A protein and the small-molecule ligand that binds it are described below.
Small molecule (SMILES): CC(=O)N[C@@H]1[C@@H](O)[C@H](O)[C@@H](CO)O[C@H]1O

Sequence of chain 1.A:
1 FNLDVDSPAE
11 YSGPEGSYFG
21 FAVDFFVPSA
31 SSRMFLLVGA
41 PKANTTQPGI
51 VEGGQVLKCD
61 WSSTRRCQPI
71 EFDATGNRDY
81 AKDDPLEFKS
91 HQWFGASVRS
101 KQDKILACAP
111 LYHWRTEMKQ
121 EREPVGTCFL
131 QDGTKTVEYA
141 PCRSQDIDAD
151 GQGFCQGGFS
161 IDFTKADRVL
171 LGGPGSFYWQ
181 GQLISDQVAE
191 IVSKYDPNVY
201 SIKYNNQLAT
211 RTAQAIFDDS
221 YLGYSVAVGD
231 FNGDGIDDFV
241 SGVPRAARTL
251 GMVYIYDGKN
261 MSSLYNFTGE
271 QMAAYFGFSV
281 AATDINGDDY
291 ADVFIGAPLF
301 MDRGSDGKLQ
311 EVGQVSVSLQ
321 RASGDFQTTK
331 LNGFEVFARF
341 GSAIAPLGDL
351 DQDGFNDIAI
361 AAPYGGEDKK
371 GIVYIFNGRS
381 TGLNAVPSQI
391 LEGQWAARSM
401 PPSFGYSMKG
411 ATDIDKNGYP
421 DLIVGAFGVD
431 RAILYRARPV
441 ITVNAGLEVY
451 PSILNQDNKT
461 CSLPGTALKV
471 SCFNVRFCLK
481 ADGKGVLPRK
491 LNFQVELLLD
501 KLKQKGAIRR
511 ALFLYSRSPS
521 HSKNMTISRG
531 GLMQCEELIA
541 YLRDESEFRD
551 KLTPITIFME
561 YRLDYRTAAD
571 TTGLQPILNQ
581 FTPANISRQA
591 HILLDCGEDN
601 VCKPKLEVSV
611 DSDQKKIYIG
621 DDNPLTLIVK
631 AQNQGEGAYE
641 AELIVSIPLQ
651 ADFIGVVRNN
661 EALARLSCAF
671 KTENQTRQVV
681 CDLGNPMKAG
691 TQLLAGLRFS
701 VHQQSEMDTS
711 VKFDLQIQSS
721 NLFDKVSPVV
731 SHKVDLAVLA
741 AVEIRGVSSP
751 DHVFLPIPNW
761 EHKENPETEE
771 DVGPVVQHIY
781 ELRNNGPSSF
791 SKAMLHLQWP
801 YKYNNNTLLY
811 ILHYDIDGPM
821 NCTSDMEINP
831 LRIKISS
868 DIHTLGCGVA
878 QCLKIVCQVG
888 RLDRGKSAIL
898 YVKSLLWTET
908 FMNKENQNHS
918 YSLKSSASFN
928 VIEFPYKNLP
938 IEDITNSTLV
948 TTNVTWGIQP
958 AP

Binding-site contacts:
Ligand atom C2 contacts residue ASN674 of chain 1.A at 2.5 Å.
Ligand atom O6 contacts residue ASN674 of chain 1.A at 4.0 Å.
Ligand atom C5 contacts residue ASN674 of chain 1.A at 3.6 Å.
Ligand atom C4 contacts residue ASN674 of chain 1.A at 4.2 Å.
Ligand atom C1 contacts residue ASN674 of chain 1.A at 1.4 Å.
Ligand atom O5 contacts residue ASN674 of chain 1.A at 2.4 Å (h-bond).
Ligand atom C3 contacts residue ASN674 of chain 1.A at 3.8 Å.
Ligand atom C7 contacts residue ASN674 of chain 1.A at 3.9 Å.
Ligand atom N2 contacts residue ASN674 of chain 1.A at 2.9 Å (h-bond).
Ligand atom O7 contacts residue ASN674 of chain 1.A at 4.5 Å.